Binding-site contacts:
Ligand atom C7 contacts residue ASN455 of chain 1.B at 3.0 Å.
Ligand atom C5 contacts residue HIS456 of chain 1.B at 4.0 Å.
Ligand atom C4 contacts residue ASN455 of chain 1.B at 4.2 Å.
Ligand atom N2 contacts residue ASN455 of chain 1.B at 2.7 Å (h-bond).
Ligand atom C6 contacts residue ASP468 of chain 1.B at 3.6 Å.
Ligand atom C1 contacts residue ASN455 of chain 1.B at 1.4 Å.
Ligand atom C6 contacts residue ASP465 of chain 1.B at 4.4 Å.
Ligand atom O7 contacts residue ASN455 of chain 1.B at 3.5 Å (h-bond).
Ligand atom C1 contacts residue HIS456 of chain 1.B at 3.4 Å.
Ligand atom O6 contacts residue SER469 of chain 1.B at 3.9 Å.
Ligand atom O6 contacts residue ASP465 of chain 1.B at 3.2 Å (salt-bridge).
Ligand atom C6 contacts residue HIS456 of chain 1.B at 4.4 Å.
Ligand atom C3 contacts residue ASN455 of chain 1.B at 3.8 Å.
Ligand atom O6 contacts residue HIS456 of chain 1.B at 3.6 Å.
Ligand atom O5 contacts residue ASN455 of chain 1.B at 2.3 Å (h-bond).
Ligand atom O5 contacts residue HIS456 of chain 1.B at 3.2 Å.
Ligand atom C8 contacts residue ASN455 of chain 1.B at 3.4 Å.
Ligand atom O5 contacts residue SER469 of chain 1.B at 4.5 Å.
Ligand atom C5 contacts residue ASN455 of chain 1.B at 3.6 Å.
Ligand atom C2 contacts residue ASN455 of chain 1.B at 2.5 Å.
Ligand atom O6 contacts residue ASP468 of chain 1.B at 3.5 Å.

Sequence of chain 1.B:
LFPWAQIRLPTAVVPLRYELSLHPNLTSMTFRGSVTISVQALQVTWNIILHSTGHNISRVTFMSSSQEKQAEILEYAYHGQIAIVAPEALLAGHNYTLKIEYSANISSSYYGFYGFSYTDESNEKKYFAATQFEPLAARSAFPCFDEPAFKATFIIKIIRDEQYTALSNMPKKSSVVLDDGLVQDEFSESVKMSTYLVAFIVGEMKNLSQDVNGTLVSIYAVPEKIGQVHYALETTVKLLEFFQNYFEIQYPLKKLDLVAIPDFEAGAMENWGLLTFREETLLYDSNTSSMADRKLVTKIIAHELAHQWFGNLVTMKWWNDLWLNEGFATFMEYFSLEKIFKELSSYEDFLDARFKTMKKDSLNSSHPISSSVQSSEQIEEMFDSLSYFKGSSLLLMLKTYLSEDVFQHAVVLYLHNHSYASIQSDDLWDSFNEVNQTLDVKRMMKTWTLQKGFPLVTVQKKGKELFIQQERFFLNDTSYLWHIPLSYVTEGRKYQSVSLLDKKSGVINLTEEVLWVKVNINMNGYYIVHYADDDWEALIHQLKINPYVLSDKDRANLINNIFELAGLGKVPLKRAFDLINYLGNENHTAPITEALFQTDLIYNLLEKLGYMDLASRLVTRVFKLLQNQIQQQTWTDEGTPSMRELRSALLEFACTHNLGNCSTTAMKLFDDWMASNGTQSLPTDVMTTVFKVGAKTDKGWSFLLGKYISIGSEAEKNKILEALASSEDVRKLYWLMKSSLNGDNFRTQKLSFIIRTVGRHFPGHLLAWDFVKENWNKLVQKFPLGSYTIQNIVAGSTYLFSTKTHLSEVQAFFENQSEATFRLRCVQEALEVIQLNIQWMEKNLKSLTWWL

A small-molecule ligand and the protein it binds are described below.
Small molecule (SMILES): CC(=O)N[C@@H]1[C@@H](O)[C@H](O)[C@@H](CO)O[C@H]1O